Binding-site contacts:
Ligand atom C5 contacts residue ASN12 of chain 45.B at 4.1 Å.
Ligand atom C2 contacts residue ASN12 of chain 45.B at 3.2 Å.
Ligand atom C1 contacts residue ASN12 of chain 45.B at 2.2 Å.
Ligand atom C7 contacts residue ASN12 of chain 45.B at 3.9 Å.
Ligand atom N2 contacts residue ASN12 of chain 45.B at 3.8 Å.
Ligand atom O7 contacts residue ASN12 of chain 45.B at 3.7 Å.
Ligand atom O5 contacts residue ASN12 of chain 45.B at 2.7 Å (h-bond).

Sequence of chain 45.B:
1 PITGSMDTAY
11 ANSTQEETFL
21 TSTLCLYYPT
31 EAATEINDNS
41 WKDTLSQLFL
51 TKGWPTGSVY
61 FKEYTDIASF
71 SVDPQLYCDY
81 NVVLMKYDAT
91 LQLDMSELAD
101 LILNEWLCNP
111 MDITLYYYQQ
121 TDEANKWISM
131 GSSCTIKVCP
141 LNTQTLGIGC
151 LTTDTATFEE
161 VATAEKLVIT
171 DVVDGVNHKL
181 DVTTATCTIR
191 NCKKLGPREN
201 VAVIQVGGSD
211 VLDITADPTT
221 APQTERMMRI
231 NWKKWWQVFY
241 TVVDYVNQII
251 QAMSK

This small molecule binds to this protein.
Small molecule (SMILES): CC(=O)N[C@H]1[C@H](O[C@H]2[C@H](O)[C@@H](NC(C)=O)CO[C@@H]2CO)O[C@H](CO)[C@@H](O)[C@@H]1O